Sequence of chain 1.A:
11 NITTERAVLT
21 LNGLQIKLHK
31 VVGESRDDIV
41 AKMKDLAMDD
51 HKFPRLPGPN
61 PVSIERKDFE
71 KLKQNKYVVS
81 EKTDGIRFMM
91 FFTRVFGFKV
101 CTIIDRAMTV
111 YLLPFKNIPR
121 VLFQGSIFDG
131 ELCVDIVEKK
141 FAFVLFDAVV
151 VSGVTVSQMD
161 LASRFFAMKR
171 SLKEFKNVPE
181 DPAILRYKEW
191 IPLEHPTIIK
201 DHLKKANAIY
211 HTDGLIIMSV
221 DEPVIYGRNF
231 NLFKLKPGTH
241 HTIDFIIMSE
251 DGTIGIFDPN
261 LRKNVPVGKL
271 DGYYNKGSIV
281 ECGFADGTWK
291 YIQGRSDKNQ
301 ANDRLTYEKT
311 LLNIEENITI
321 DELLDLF

A small-molecule ligand and the protein it binds are described below.
Small molecule (SMILES): Nc1nc2c(ncn2[C@@H]2O[C@H](CO[P](=O)(O)OP(=O)(O)O[P](=O)(O)OC[C@H]3O[C@@H](n4cnc5c(=O)[nH]c(N)nc54)[C@H](O)[C@@H]3O)[C@@H](O)[C@H]2O)c(=O)[nH]1

Binding-site contacts:
Ligand atom O2D contacts residue ARG87 of chain 1.A at 3.5 Å (salt-bridge).
Ligand atom O1A contacts residue LYS82 of chain 1.A at 3.1 Å (salt-bridge).
Ligand atom C4A contacts residue PHE146 of chain 1.A at 3.6 Å (hydrophobic).
Ligand atom O2B contacts residue ARG106 of chain 1.A at 3.0 Å (salt-bridge).
Ligand atom N7B contacts residue ILE86 of chain 1.A at 3.5 Å.
Ligand atom C2A contacts residue PHE146 of chain 1.A at 3.6 Å (hydrophobic).
Ligand atom O6A contacts residue PHE146 of chain 1.A at 3.4 Å.
Ligand atom N2A contacts residue PRO59 of chain 1.A at 2.6 Å (h-bond).
Ligand atom C6A contacts residue PHE146 of chain 1.A at 3.2 Å (hydrophobic).
Ligand atom O1A contacts residue LYS234 of chain 1.A at 2.8 Å (salt-bridge).
Ligand atom O2D contacts residue GLU131 of chain 1.A at 2.9 Å (salt-bridge).
Ligand atom O5D contacts residue LYS82 of chain 1.A at 2.9 Å (salt-bridge).
Ligand atom C2D contacts residue GLU131 of chain 1.A at 3.5 Å.
Ligand atom O6A contacts residue TRP190 of chain 1.A at 3.4 Å.
Ligand atom C8B contacts residue ILE86 of chain 1.A at 3.5 Å (hydrophobic).
Ligand atom O4E contacts residue ARG106 of chain 1.A at 2.8 Å (salt-bridge).
Ligand atom N2A contacts residue LEU232 of chain 1.A at 3.6 Å.
Ligand atom O1B contacts residue LYS234 of chain 1.A at 3.0 Å (salt-bridge).
Ligand atom N2A contacts residue PRO61 of chain 1.A at 3.4 Å.
Ligand atom C2E contacts residue GLY85 of chain 1.A at 3.6 Å.
Ligand atom C5A contacts residue PHE146 of chain 1.A at 3.4 Å (hydrophobic).
Ligand atom C5B contacts residue ILE86 of chain 1.A at 3.6 Å (hydrophobic).
Ligand atom O1A contacts residue LYS236 of chain 1.A at 3.1 Å (salt-bridge).
Ligand atom N9B contacts residue ILE86 of chain 1.A at 3.6 Å.
Ligand atom O2A contacts residue LYS82 of chain 1.A at 3.1 Å (salt-bridge).
Ligand atom N1A contacts residue PHE146 of chain 1.A at 3.2 Å.
Ligand atom O3E contacts residue GLY85 of chain 1.A at 3.7 Å.
Ligand atom C4E contacts residue ARG106 of chain 1.A at 2.9 Å.
Ligand atom C4B contacts residue ILE86 of chain 1.A at 3.7 Å (hydrophobic).
Ligand atom N7B contacts residue ASP105 of chain 1.A at 3.2 Å (salt-bridge).
Ligand atom C2E contacts residue ARG87 of chain 1.A at 3.7 Å.
Ligand atom C6A contacts residue LYS188 of chain 1.A at 3.6 Å.
Ligand atom PA contacts residue LYS82 of chain 1.A at 3.1 Å.
Ligand atom O6A contacts residue LYS188 of chain 1.A at 2.7 Å (salt-bridge).
Ligand atom O4D contacts residue LYS82 of chain 1.A at 3.2 Å.
Ligand atom O2G contacts residue ARG106 of chain 1.A at 3.7 Å.
Ligand atom N7A contacts residue LYS188 of chain 1.A at 3.1 Å (salt-bridge).
Ligand atom O2E contacts residue ARG87 of chain 1.A at 2.8 Å (salt-bridge).
Ligand atom O5E contacts residue ARG106 of chain 1.A at 2.6 Å (salt-bridge).
Ligand atom C5E contacts residue ARG106 of chain 1.A at 3.2 Å.